Binding-site contacts:
Ligand atom O4 contacts residue HIS111 of chain 2.B at 3.3 Å.
Ligand atom C6 contacts residue ARG113 of chain 2.B at 2.3 Å.
Ligand atom O2 contacts residue ASP102 of chain 2.B at 2.6 Å (salt-bridge).
Ligand atom O4 contacts residue GLU101 of chain 2.B at 4.3 Å.
Ligand atom O1 contacts residue ARG125 of chain 2.B at 4.3 Å.
Ligand atom C1 contacts residue ARG125 of chain 2.B at 3.7 Å.
Ligand atom C2 contacts residue ARG125 of chain 2.B at 4.2 Å.
Ligand atom C4 contacts residue HIS111 of chain 2.B at 4.1 Å.
Ligand atom O2 contacts residue ARG125 of chain 2.B at 4.0 Å.
Ligand atom C6 contacts residue GLU101 of chain 2.B at 2.8 Å.
Ligand atom O3 contacts residue HIS111 of chain 2.B at 4.3 Å.
Ligand atom C2 contacts residue ASP102 of chain 2.B at 3.1 Å.
Ligand atom C4 contacts residue ARG113 of chain 2.B at 4.0 Å.
Ligand atom O2 contacts residue GLU101 of chain 2.B at 4.1 Å.
Ligand atom C5 contacts residue ARG113 of chain 2.B at 3.0 Å.
Ligand atom C2 contacts residue GLU101 of chain 2.B at 4.3 Å.
Ligand atom O5 contacts residue GLU101 of chain 2.B at 3.9 Å.
Ligand atom C4 contacts residue GLU101 of chain 2.B at 3.5 Å.
Ligand atom C1 contacts residue ASP102 of chain 2.B at 3.7 Å.
Ligand atom C3 contacts residue GLU101 of chain 2.B at 4.5 Å.
Ligand atom O1 contacts residue SO41 of chain 2.F at 3.1 Å (h-bond).
Ligand atom C5 contacts residue GLU101 of chain 2.B at 3.5 Å.
Ligand atom O4 contacts residue ARG113 of chain 2.B at 3.7 Å.
Ligand atom O6 contacts residue GLU101 of chain 2.B at 2.4 Å (salt-bridge).
Ligand atom C1 contacts residue SO41 of chain 2.F at 3.4 Å.
Ligand atom O5 contacts residue SO41 of chain 2.F at 4.1 Å.
Ligand atom O6 contacts residue ARG113 of chain 2.B at 3.2 Å (salt-bridge).
Ligand atom O5 contacts residue ARG113 of chain 2.B at 4.0 Å.
Ligand atom O3 contacts residue GLU101 of chain 2.B at 3.7 Å.

Sequence of chain 2.B:
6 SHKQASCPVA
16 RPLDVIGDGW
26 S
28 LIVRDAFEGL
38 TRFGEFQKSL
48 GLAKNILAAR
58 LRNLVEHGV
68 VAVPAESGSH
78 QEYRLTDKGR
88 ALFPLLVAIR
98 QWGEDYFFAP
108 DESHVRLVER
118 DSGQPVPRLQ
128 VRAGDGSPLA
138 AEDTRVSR

A protein and the small-molecule ligand that binds it are described below.
Small molecule (SMILES): OC[C@H]1O[C@H](O)[C@H](O)[C@@H](O)[C@@H]1O